The protein below binds the small molecule below.
Small molecule (SMILES): Nc1ccn([C@@H]2O[C@H](CO)[C@@H](O)[C@H]2O[P](=O)(O)OC[C@H]2O[C@@H](n3cnc4c(=O)[nH]c(N)nc43)[C@H](O)[C@@H]2O)c(=O)n1

Sequence of chain 1.A:
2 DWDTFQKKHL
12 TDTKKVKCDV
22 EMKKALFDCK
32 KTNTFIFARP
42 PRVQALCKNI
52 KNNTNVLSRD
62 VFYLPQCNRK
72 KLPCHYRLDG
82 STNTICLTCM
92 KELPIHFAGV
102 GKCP

Binding-site contacts:
Ligand atom N3G contacts residue PHE98 of chain 1.A at 4.1 Å.
Ligand atom C5' contacts residue ASN69 of chain 1.A at 3.5 Å.
Ligand atom OB' contacts residue GLY100 of chain 1.A at 4.0 Å.
Ligand atom OB' contacts residue ALA99 of chain 1.A at 3.4 Å (h-bond).
Ligand atom C3' contacts residue ASN69 of chain 1.A at 4.2 Å.
Ligand atom C6U contacts residue THR33 of chain 1.A at 4.0 Å.
Ligand atom CC' contacts residue VAL101 of chain 1.A at 3.8 Å (hydrophobic).
Ligand atom C3' contacts residue GLN67 of chain 1.A at 3.4 Å.
Ligand atom N7G contacts residue PHE98 of chain 1.A at 4.0 Å.
Ligand atom C8G contacts residue THR35 of chain 1.A at 3.5 Å.
Ligand atom O6G contacts residue THR35 of chain 1.A at 2.8 Å (h-bond).
Ligand atom C2G contacts residue PHE98 of chain 1.A at 3.7 Å (hydrophobic).
Ligand atom O6G contacts residue ASN34 of chain 1.A at 3.4 Å.
Ligand atom CB' contacts residue GLY100 of chain 1.A at 3.8 Å.
Ligand atom C5G contacts residue THR35 of chain 1.A at 3.8 Å.
Ligand atom C4G contacts residue PHE98 of chain 1.A at 4.1 Å (hydrophobic).
Ligand atom C6G contacts residue HIS10 of chain 1.A at 4.1 Å.
Ligand atom CB' contacts residue ALA99 of chain 1.A at 4.0 Å (hydrophobic).
Ligand atom O3' contacts residue GLN67 of chain 1.A at 3.2 Å (h-bond).
Ligand atom N7G contacts residue GLN67 of chain 1.A at 4.0 Å.
Ligand atom C6G contacts residue PHE98 of chain 1.A at 3.8 Å (hydrophobic).
Ligand atom C2G contacts residue SO41 of chain 1.C at 3.9 Å.
Ligand atom O6G contacts residue PHE98 of chain 1.A at 4.2 Å.
Ligand atom C6G contacts residue SO41 of chain 1.C at 4.2 Å.
Ligand atom OC' contacts residue VAL101 of chain 1.A at 3.1 Å (h-bond).
Ligand atom O2P contacts residue GLN67 of chain 1.A at 3.0 Å (h-bond).
Ligand atom O6G contacts residue SO41 of chain 1.C at 4.3 Å.
Ligand atom C5G contacts residue PHE98 of chain 1.A at 3.9 Å (hydrophobic).
Ligand atom C6G contacts residue THR35 of chain 1.A at 3.8 Å.
Ligand atom OC' contacts residue GLY100 of chain 1.A at 3.6 Å.
Ligand atom C2' contacts residue GLN67 of chain 1.A at 4.2 Å.
Ligand atom N2G contacts residue SO41 of chain 1.C at 3.3 Å (h-bond).
Ligand atom C8G contacts residue GLN67 of chain 1.A at 4.1 Å.
Ligand atom N7G contacts residue THR35 of chain 1.A at 2.7 Å (h-bond).
Ligand atom O6G contacts residue HIS10 of chain 1.A at 3.5 Å.
Ligand atom N1G contacts residue PHE98 of chain 1.A at 3.9 Å.
Ligand atom CC' contacts residue GLY100 of chain 1.A at 4.1 Å.
Ligand atom N1G contacts residue SO41 of chain 1.C at 3.2 Å (h-bond).
Ligand atom N2G contacts residue PHE98 of chain 1.A at 3.5 Å (h-bond).
Ligand atom N1G contacts residue HIS10 of chain 1.A at 4.0 Å.